Sequence of chain 1.B:
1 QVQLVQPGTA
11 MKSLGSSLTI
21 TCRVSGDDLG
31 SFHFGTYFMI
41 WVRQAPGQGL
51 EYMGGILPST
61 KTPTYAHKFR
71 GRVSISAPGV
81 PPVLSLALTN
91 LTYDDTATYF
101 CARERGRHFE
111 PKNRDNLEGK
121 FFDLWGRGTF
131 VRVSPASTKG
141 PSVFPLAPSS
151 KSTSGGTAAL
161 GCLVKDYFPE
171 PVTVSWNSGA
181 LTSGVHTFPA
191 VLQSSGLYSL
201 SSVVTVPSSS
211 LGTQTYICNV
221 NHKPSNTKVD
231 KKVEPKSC

Binding-site contacts:
Ligand atom O5 contacts residue ASN90 of chain 1.B at 2.4 Å (h-bond).
Ligand atom C2 contacts residue ASN90 of chain 1.B at 2.5 Å.
Ligand atom O7 contacts residue ASN90 of chain 1.B at 4.2 Å.
Ligand atom C7 contacts residue ASN90 of chain 1.B at 3.3 Å.
Ligand atom N2 contacts residue ASN90 of chain 1.B at 2.9 Å (h-bond).
Ligand atom C5 contacts residue ASN90 of chain 1.B at 3.7 Å.
Ligand atom C3 contacts residue ASN90 of chain 1.B at 3.8 Å.
Ligand atom C1 contacts residue ASN90 of chain 1.B at 1.4 Å.
Ligand atom C8 contacts residue ASN90 of chain 1.B at 3.3 Å.
Ligand atom C4 contacts residue ASN90 of chain 1.B at 4.2 Å.

A protein and the small-molecule ligand that binds it are described below.
Small molecule (SMILES): CC(=O)N[C@@H]1[C@@H](O)[C@H](O)[C@@H](CO)O[C@H]1O